Sequence of chain 1.D:
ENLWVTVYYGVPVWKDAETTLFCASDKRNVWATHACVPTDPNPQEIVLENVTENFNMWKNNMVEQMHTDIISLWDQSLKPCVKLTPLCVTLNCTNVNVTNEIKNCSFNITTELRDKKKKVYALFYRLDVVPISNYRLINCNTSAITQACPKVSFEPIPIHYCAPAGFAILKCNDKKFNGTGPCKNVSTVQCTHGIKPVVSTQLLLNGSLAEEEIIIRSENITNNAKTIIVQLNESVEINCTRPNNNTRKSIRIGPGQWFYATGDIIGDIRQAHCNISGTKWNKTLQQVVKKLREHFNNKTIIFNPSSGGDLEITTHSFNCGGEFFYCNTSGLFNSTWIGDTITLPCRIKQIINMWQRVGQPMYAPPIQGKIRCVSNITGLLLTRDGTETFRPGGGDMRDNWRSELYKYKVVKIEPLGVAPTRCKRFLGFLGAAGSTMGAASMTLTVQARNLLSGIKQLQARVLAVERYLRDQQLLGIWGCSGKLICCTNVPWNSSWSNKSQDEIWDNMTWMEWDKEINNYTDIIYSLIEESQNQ

A small-molecule ligand and the protein it binds are described below.
Small molecule (SMILES): CC(=O)N[C@H]1[C@H](O[C@H]2[C@H](O)[C@@H](NC(C)=O)CO[C@@H]2CO)O[C@H](CO)[C@@H](O[C@@H]2O[C@H](CO[C@H]3O[C@H](CO)[C@@H](O)[C@H](O)[C@@H]3O)[C@@H](O)[C@H](O[C@H]3O[C@H](CO)[C@@H](O)[C@H](O[C@H]4O[C@H](CO)[C@@H](O)[C@H](O)[C@@H]4O)[C@@H]3O)[C@@H]2O)[C@@H]1O

Binding-site contacts:
Ligand atom O5 contacts residue ASN267 of chain 1.D at 2.4 Å (h-bond).
Ligand atom O4 contacts residue ARG309 of chain 1.D at 4.2 Å.
Ligand atom C7 contacts residue SER446 of chain 1.D at 3.7 Å.
Ligand atom O7 contacts residue CYS444 of chain 1.D at 3.9 Å.
Ligand atom O4 contacts residue CYS444 of chain 1.D at 4.2 Å.
Ligand atom C8 contacts residue SER446 of chain 1.D at 3.8 Å.
Ligand atom C5 contacts residue GLU216 of chain 1.D at 4.0 Å.
Ligand atom O6 contacts residue GLY382 of chain 1.D at 3.4 Å.
Ligand atom C4 contacts residue VAL445 of chain 1.D at 3.9 Å (hydrophobic).
Ligand atom C1 contacts residue SER446 of chain 1.D at 3.9 Å.
Ligand atom C8 contacts residue LEU266 of chain 1.D at 3.6 Å (hydrophobic).
Ligand atom C5 contacts residue NAG1 of chain 1.FA at 4.1 Å.
Ligand atom C3 contacts residue VAL445 of chain 1.D at 3.8 Å (hydrophobic).
Ligand atom O6 contacts residue ARG309 of chain 1.D at 3.5 Å (salt-bridge).
Ligand atom N2 contacts residue SER446 of chain 1.D at 2.8 Å (h-bond).
Ligand atom C8 contacts residue ASN380 of chain 1.D at 4.1 Å.
Ligand atom C5 contacts residue VAL445 of chain 1.D at 3.4 Å (hydrophobic).
Ligand atom C3 contacts residue ASN267 of chain 1.D at 3.8 Å.
Ligand atom C7 contacts residue VAL445 of chain 1.D at 4.0 Å (hydrophobic).
Ligand atom O7 contacts residue VAL445 of chain 1.D at 3.7 Å.
Ligand atom C2 contacts residue ASN267 of chain 1.D at 2.5 Å.
Ligand atom O7 contacts residue ARG443 of chain 1.D at 4.0 Å.
Ligand atom N2 contacts residue ASN267 of chain 1.D at 3.0 Å (h-bond).
Ligand atom C5 contacts residue ASN267 of chain 1.D at 3.7 Å.
Ligand atom C6 contacts residue GLU216 of chain 1.D at 4.0 Å.
Ligand atom C2 contacts residue SER446 of chain 1.D at 3.6 Å.
Ligand atom C1 contacts residue ASN267 of chain 1.D at 1.5 Å.
Ligand atom C7 contacts residue ASN267 of chain 1.D at 3.8 Å.
Ligand atom O3 contacts residue SER446 of chain 1.D at 3.9 Å.
Ligand atom C1 contacts residue NAG1 of chain 1.FA at 3.9 Å.
Ligand atom C8 contacts residue VAL259 of chain 1.D at 3.9 Å (hydrophobic).
Ligand atom O3 contacts residue CYS444 of chain 1.D at 3.7 Å.
Ligand atom O7 contacts residue ASN267 of chain 1.D at 4.2 Å.
Ligand atom C8 contacts residue VAL445 of chain 1.D at 4.0 Å (hydrophobic).
Ligand atom C3 contacts residue SER446 of chain 1.D at 3.5 Å.
Ligand atom C6 contacts residue NAG1 of chain 1.FA at 4.2 Å.
Ligand atom O7 contacts residue ASN380 of chain 1.D at 4.0 Å.
Ligand atom C1 contacts residue VAL445 of chain 1.D at 4.2 Å (hydrophobic).
Ligand atom O4 contacts residue VAL445 of chain 1.D at 3.7 Å.
Ligand atom O5 contacts residue NAG1 of chain 1.FA at 3.4 Å.